This small molecule binds to this protein.
Small molecule (SMILES): COc1ccc2c(c1)c(CC(=O)O)c(C)n2C(=O)c1ccc(Cl)cc1

Binding-site contacts:
Ligand atom C11 contacts residue THR22 of chain 1.C at 3.0 Å.
Ligand atom C10 contacts residue ILE159 of chain 1.C at 4.0 Å (hydrophobic).
Ligand atom C2 contacts residue TYR20 of chain 1.C at 4.1 Å (hydrophobic).
Ligand atom C11 contacts residue VAL256 of chain 1.C at 3.4 Å (hydrophobic).
Ligand atom O contacts residue TYR20 of chain 1.C at 3.5 Å.
Ligand atom C14 contacts residue VAL163 of chain 1.C at 3.6 Å (hydrophobic).
Ligand atom C8 contacts residue ACT1 of chain 1.K at 3.9 Å.
Ligand atom O3 contacts residue TYR20 of chain 1.C at 4.0 Å.
Ligand atom O2 contacts residue PHE25 of chain 1.C at 3.3 Å.
Ligand atom C contacts residue CYS23 of chain 1.C at 4.1 Å (hydrophobic).
Ligand atom C18 contacts residue CYS23 of chain 1.C at 4.0 Å (hydrophobic).
Ligand atom CL contacts residue TYR176 of chain 1.C at 3.3 Å.
Ligand atom C13 contacts residue ILE177 of chain 1.C at 4.0 Å (hydrophobic).
Ligand atom C10 contacts residue THR22 of chain 1.C at 3.9 Å.
Ligand atom C4 contacts residue ILE177 of chain 1.C at 4.1 Å (hydrophobic).
Ligand atom N contacts residue ACT1 of chain 1.K at 4.0 Å.
Ligand atom O1 contacts residue PRO24 of chain 1.C at 3.3 Å.
Ligand atom C8 contacts residue PRO24 of chain 1.C at 3.9 Å (hydrophobic).
Ligand atom C9 contacts residue PRO24 of chain 1.C at 3.6 Å (hydrophobic).
Ligand atom C15 contacts residue TYR164 of chain 1.C at 3.4 Å (hydrophobic).
Ligand atom N contacts residue PRO24 of chain 1.C at 3.7 Å.
Ligand atom C11 contacts residue ILE159 of chain 1.C at 3.9 Å (hydrophobic).
Ligand atom C5 contacts residue ILE177 of chain 1.C at 4.0 Å (hydrophobic).
Ligand atom C12 contacts residue THR22 of chain 1.C at 3.6 Å.
Ligand atom C6 contacts residue PRO47 of chain 1.C at 3.5 Å (hydrophobic).
Ligand atom C4 contacts residue THR22 of chain 1.C at 3.6 Å.
Ligand atom C13 contacts residue VAL163 of chain 1.C at 4.0 Å (hydrophobic).
Ligand atom CL contacts residue LEU260 of chain 1.C at 3.3 Å.
Ligand atom C14 contacts residue ILE177 of chain 1.C at 3.5 Å (hydrophobic).
Ligand atom C15 contacts residue ILE177 of chain 1.C at 4.0 Å (hydrophobic).
Ligand atom C1 contacts residue ACT1 of chain 1.K at 4.1 Å.
Ligand atom C7 contacts residue ACT1 of chain 1.K at 4.0 Å.
Ligand atom C17 contacts residue ACT1 of chain 1.K at 4.1 Å.
Ligand atom C5 contacts residue THR22 of chain 1.C at 3.7 Å.
Ligand atom C6 contacts residue TYR20 of chain 1.C at 3.9 Å (hydrophobic).
Ligand atom CL contacts residue SER173 of chain 1.C at 3.5 Å.
Ligand atom C12 contacts residue VAL256 of chain 1.C at 3.6 Å (hydrophobic).
Ligand atom C14 contacts residue TYR164 of chain 1.C at 3.2 Å (hydrophobic).
Ligand atom O1 contacts residue ILE159 of chain 1.C at 3.5 Å.
Ligand atom O2 contacts residue CYS23 of chain 1.C at 3.0 Å (h-bond).

Sequence of chain 1.C:
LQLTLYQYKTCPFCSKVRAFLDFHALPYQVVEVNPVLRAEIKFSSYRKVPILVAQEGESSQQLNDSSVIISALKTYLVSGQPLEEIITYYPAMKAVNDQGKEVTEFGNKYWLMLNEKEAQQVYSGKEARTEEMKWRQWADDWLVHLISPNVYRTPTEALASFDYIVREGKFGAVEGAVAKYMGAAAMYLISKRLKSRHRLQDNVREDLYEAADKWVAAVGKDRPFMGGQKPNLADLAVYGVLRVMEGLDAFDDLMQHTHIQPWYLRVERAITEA